A protein and the small-molecule ligand that binds it are described below.
Small molecule (SMILES): N[C@@H](CC(=O)O)C(=O)O

Binding-site contacts:
Ligand atom OD1 contacts residue GLY92 of chain 1.C at 3.2 Å.
Ligand atom N contacts residue GLU287 of chain 1.D at 2.7 Å (salt-bridge).
Ligand atom CG contacts residue GLY92 of chain 1.C at 4.3 Å.
Ligand atom CA contacts residue GLN61 of chain 1.C at 4.1 Å.
Ligand atom OXT contacts residue THR93 of chain 1.C at 3.4 Å (h-bond).
Ligand atom C contacts residue THR93 of chain 1.C at 3.9 Å.
Ligand atom C contacts residue SER60 of chain 1.C at 3.6 Å.
Ligand atom OXT contacts residue GLN61 of chain 1.C at 3.9 Å.
Ligand atom CG contacts residue THR93 of chain 1.C at 3.0 Å.
Ligand atom N contacts residue ASN252 of chain 1.D at 3.7 Å.
Ligand atom C contacts residue GLY92 of chain 1.C at 3.5 Å.
Ligand atom CB contacts residue THR93 of chain 1.C at 3.5 Å.
Ligand atom OD2 contacts residue MET119 of chain 1.C at 4.0 Å.
Ligand atom CA contacts residue ASP94 of chain 1.C at 4.1 Å.
Ligand atom CB contacts residue GLU287 of chain 1.D at 3.9 Å.
Ligand atom OD2 contacts residue ALA118 of chain 1.C at 2.9 Å (h-bond).
Ligand atom CB contacts residue ASP94 of chain 1.C at 3.6 Å.
Ligand atom O contacts residue SER60 of chain 1.C at 2.8 Å (h-bond).
Ligand atom OD1 contacts residue ALA118 of chain 1.C at 3.7 Å.
Ligand atom O contacts residue GLY92 of chain 1.C at 3.2 Å.
Ligand atom OXT contacts residue GLY92 of chain 1.C at 3.5 Å.
Ligand atom OD1 contacts residue THR93 of chain 1.C at 3.0 Å (h-bond).
Ligand atom CG contacts residue ALA118 of chain 1.C at 3.7 Å (hydrophobic).
Ligand atom OXT contacts residue SER60 of chain 1.C at 2.7 Å (h-bond).
Ligand atom O contacts residue GLY59 of chain 1.C at 3.6 Å.
Ligand atom CA contacts residue GLU287 of chain 1.D at 3.6 Å.
Ligand atom C contacts residue GLN61 of chain 1.C at 3.6 Å.
Ligand atom OD2 contacts residue THR93 of chain 1.C at 2.7 Å (h-bond).
Ligand atom N contacts residue GLN61 of chain 1.C at 3.4 Å (h-bond).
Ligand atom N contacts residue ASP94 of chain 1.C at 3.1 Å (salt-bridge).
Ligand atom C contacts residue ASP94 of chain 1.C at 4.1 Å.
Ligand atom OXT contacts residue ASP94 of chain 1.C at 3.1 Å (salt-bridge).
Ligand atom O contacts residue GLN61 of chain 1.C at 3.6 Å (h-bond).
Ligand atom O contacts residue THR93 of chain 1.C at 4.4 Å.

Sequence of chain 1.C:
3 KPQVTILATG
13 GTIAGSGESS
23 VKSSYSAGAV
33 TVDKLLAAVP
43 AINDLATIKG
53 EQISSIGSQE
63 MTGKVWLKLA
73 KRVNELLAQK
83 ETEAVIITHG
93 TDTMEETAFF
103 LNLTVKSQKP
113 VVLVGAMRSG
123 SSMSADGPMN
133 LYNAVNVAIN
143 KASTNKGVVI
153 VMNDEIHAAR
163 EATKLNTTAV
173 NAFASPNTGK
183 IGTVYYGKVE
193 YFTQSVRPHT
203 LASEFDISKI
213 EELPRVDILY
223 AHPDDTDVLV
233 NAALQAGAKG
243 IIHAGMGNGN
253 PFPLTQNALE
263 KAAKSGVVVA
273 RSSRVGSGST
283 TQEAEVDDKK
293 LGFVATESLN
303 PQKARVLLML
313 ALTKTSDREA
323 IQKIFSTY

Sequence of chain 1.D:
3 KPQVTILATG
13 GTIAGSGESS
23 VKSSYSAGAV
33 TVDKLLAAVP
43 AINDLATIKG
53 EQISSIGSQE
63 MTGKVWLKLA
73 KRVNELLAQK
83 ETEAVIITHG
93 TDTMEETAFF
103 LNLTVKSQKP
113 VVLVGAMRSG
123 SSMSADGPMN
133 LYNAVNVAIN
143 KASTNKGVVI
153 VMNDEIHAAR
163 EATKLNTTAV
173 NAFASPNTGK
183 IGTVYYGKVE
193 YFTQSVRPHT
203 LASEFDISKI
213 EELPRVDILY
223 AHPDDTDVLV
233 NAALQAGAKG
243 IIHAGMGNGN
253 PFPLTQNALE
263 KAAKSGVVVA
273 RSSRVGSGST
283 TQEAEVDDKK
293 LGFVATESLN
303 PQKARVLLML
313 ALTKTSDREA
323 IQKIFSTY